Sequence of chain 5.A:
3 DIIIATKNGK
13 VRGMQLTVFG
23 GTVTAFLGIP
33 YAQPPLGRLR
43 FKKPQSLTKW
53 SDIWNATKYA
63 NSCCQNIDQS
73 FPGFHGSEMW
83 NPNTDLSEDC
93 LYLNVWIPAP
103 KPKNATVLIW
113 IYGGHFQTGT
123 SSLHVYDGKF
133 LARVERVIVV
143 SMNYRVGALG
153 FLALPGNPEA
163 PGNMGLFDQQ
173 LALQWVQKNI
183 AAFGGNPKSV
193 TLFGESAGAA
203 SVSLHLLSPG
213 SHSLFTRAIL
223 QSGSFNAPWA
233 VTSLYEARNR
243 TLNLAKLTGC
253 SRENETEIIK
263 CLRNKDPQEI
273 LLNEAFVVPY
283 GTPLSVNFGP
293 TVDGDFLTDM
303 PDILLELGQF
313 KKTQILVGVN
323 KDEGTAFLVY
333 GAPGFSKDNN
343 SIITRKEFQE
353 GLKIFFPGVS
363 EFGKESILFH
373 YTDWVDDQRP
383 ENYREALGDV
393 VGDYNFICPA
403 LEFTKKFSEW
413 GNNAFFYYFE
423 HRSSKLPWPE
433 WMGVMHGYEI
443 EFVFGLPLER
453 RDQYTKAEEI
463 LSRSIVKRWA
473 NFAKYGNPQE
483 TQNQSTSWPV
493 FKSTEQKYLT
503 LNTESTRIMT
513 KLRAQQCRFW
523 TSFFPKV

Binding-site contacts:
Ligand atom C2 contacts residue ASN256 of chain 5.A at 2.8 Å.
Ligand atom N2 contacts residue THR258 of chain 5.A at 4.4 Å.
Ligand atom C1 contacts residue ASN256 of chain 5.A at 1.4 Å.
Ligand atom O5 contacts residue ASN256 of chain 5.A at 2.3 Å (h-bond).
Ligand atom C7 contacts residue ASN256 of chain 5.A at 4.4 Å.
Ligand atom N2 contacts residue ASN256 of chain 5.A at 3.3 Å (h-bond).
Ligand atom C4 contacts residue ASN256 of chain 5.A at 4.3 Å.
Ligand atom O3 contacts residue ASN256 of chain 5.A at 4.4 Å.
Ligand atom C7 contacts residue THR258 of chain 5.A at 4.5 Å.
Ligand atom C5 contacts residue ASN256 of chain 5.A at 3.7 Å.
Ligand atom C3 contacts residue ASN256 of chain 5.A at 4.0 Å.
Ligand atom C8 contacts residue THR258 of chain 5.A at 3.4 Å.

This small molecule binds to this protein.
Small molecule (SMILES): CC(=O)N[C@@H]1[C@@H](O)[C@H](O)[C@@H](CO)O[C@H]1O